Sequence of chain 1.A:
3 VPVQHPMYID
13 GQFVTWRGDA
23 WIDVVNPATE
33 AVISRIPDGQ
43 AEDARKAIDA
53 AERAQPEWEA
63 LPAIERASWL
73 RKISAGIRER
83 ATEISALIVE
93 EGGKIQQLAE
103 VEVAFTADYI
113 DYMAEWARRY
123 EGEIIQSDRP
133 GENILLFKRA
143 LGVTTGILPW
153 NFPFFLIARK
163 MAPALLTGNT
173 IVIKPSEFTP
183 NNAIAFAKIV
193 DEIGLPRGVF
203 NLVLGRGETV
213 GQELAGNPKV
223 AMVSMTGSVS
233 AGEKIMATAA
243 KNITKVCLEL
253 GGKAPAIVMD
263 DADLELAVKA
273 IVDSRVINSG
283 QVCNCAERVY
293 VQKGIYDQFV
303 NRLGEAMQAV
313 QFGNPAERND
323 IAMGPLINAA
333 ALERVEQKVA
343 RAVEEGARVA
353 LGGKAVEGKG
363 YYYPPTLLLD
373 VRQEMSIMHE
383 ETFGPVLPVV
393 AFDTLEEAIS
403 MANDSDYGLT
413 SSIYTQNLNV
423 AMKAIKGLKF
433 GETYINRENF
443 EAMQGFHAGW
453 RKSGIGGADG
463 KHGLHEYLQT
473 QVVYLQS

Binding-site contacts:
Ligand atom C8 contacts residue LEU100 of chain 1.A at 4.2 Å (hydrophobic).
Ligand atom C5 contacts residue PHE157 of chain 1.A at 3.9 Å (hydrophobic).
Ligand atom C18 contacts residue PHE107 of chain 1.A at 3.7 Å (hydrophobic).
Ligand atom O2 contacts residue GLU443 of chain 1.A at 2.5 Å (salt-bridge).
Ligand atom C16 contacts residue PHE442 of chain 1.A at 3.9 Å (hydrophobic).
Ligand atom C7 contacts residue ILE279 of chain 1.A at 4.0 Å (hydrophobic).
Ligand atom C5 contacts residue PHE107 of chain 1.A at 4.1 Å (hydrophobic).
Ligand atom C14 contacts residue GLU443 of chain 1.A at 4.0 Å.
Ligand atom C13 contacts residue PHE107 of chain 1.A at 4.0 Å (hydrophobic).
Ligand atom C18 contacts residue GLU104 of chain 1.A at 4.5 Å.
Ligand atom C23 contacts residue ARG131 of chain 3.A at 3.8 Å.
Ligand atom C7 contacts residue LEU100 of chain 1.A at 3.7 Å (hydrophobic).
Ligand atom C13 contacts residue GLU443 of chain 1.A at 3.9 Å.
Ligand atom O4 contacts residue ARG131 of chain 3.A at 4.4 Å.
Ligand atom C8 contacts residue ILE279 of chain 1.A at 4.0 Å (hydrophobic).
Ligand atom C19 contacts residue ARG131 of chain 3.A at 4.3 Å.
Ligand atom C1 contacts residue GLU443 of chain 1.A at 3.4 Å.
Ligand atom O4 contacts residue ASP130 of chain 3.A at 4.0 Å.
Ligand atom C20 contacts residue PHE107 of chain 1.A at 4.0 Å (hydrophobic).
Ligand atom C2 contacts residue PHE154 of chain 1.A at 3.9 Å (hydrophobic).
Ligand atom C16 contacts residue ARG131 of chain 3.A at 4.4 Å.
Ligand atom O1 contacts residue GLU443 of chain 1.A at 3.0 Å (salt-bridge).
Ligand atom O2 contacts residue ASN286 of chain 1.A at 2.9 Å (h-bond).
Ligand atom C3 contacts residue PHE154 of chain 1.A at 3.5 Å (hydrophobic).
Ligand atom C15 contacts residue DXC1 of chain 1.D at 3.8 Å.
Ligand atom C2 contacts residue GLU443 of chain 1.A at 4.3 Å.
Ligand atom C6 contacts residue GLU443 of chain 1.A at 3.2 Å.
Ligand atom C11 contacts residue PHE442 of chain 1.A at 3.9 Å (hydrophobic).
Ligand atom C22 contacts residue ARG131 of chain 3.A at 3.8 Å.
Ligand atom O2 contacts residue VAL284 of chain 1.A at 4.0 Å.
Ligand atom C1 contacts residue ASN286 of chain 1.A at 4.3 Å.
Ligand atom O1 contacts residue PHE442 of chain 1.A at 3.5 Å.
Ligand atom C6 contacts residue PHE157 of chain 1.A at 4.3 Å (hydrophobic).
Ligand atom C7 contacts residue PHE154 of chain 1.A at 3.5 Å (hydrophobic).
Ligand atom C17 contacts residue ARG131 of chain 3.A at 4.1 Å.
Ligand atom C16 contacts residue DXC1 of chain 1.D at 3.9 Å.
Ligand atom C15 contacts residue PHE442 of chain 1.A at 3.9 Å (hydrophobic).
Ligand atom O3 contacts residue ARG131 of chain 3.A at 3.2 Å (salt-bridge).
Ligand atom C17 contacts residue PHE442 of chain 1.A at 4.5 Å (hydrophobic).
Ligand atom C14 contacts residue PHE107 of chain 1.A at 3.7 Å (hydrophobic).

A small-molecule ligand and the protein it binds are described below.
Small molecule (SMILES): C[C@H](CCC(=O)O)[C@H]1CC[C@H]2[C@@H]3CC[C@@H]4C[C@H](O)CC[C@]4(C)[C@H]3C[C@H](O)[C@]12C

Sequence of chain 3.A:
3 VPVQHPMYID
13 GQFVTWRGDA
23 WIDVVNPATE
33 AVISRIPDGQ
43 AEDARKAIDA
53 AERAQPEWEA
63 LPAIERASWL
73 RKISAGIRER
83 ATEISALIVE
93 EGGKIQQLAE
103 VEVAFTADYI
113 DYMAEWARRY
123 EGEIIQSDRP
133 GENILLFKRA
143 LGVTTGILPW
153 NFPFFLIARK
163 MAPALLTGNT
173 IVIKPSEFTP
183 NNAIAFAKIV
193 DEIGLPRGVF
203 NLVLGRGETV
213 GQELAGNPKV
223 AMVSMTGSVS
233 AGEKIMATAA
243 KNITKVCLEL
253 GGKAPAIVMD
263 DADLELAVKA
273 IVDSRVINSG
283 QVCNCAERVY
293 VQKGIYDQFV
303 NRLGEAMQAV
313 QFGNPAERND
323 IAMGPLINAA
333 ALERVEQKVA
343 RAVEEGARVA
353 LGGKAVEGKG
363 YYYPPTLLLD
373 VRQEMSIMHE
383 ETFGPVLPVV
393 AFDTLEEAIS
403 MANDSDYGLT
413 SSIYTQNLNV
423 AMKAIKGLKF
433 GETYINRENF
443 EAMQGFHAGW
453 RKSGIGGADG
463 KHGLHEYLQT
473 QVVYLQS